Binding-site contacts:
Ligand atom C6 contacts residue ASN288 of chain 1.A at 4.3 Å.
Ligand atom C1 contacts residue ASN288 of chain 1.A at 1.4 Å.
Ligand atom C6 contacts residue GLU287 of chain 1.A at 3.3 Å.
Ligand atom O6 contacts residue ASN286 of chain 1.A at 3.0 Å (h-bond).
Ligand atom C5 contacts residue ASN288 of chain 1.A at 3.4 Å.
Ligand atom O5 contacts residue GLU287 of chain 1.A at 3.3 Å (salt-bridge).
Ligand atom N2 contacts residue ASN288 of chain 1.A at 3.4 Å (h-bond).
Ligand atom C5 contacts residue GLU287 of chain 1.A at 3.5 Å.
Ligand atom O6 contacts residue ASN288 of chain 1.A at 4.2 Å.
Ligand atom C3 contacts residue ASN288 of chain 1.A at 4.0 Å.
Ligand atom C2 contacts residue ASN288 of chain 1.A at 2.8 Å.
Ligand atom O6 contacts residue GLU287 of chain 1.A at 3.8 Å.
Ligand atom C6 contacts residue ASN286 of chain 1.A at 4.4 Å.
Ligand atom C4 contacts residue ASN288 of chain 1.A at 4.2 Å.
Ligand atom C2 contacts residue GLU287 of chain 1.A at 4.3 Å.
Ligand atom O5 contacts residue ASN288 of chain 1.A at 2.1 Å (h-bond).
Ligand atom C1 contacts residue GLU287 of chain 1.A at 4.3 Å.
Ligand atom O4 contacts residue GLU287 of chain 1.A at 4.3 Å.
Ligand atom C4 contacts residue GLU287 of chain 1.A at 3.4 Å.
Ligand atom C3 contacts residue GLU287 of chain 1.A at 4.3 Å.

Sequence of chain 1.A:
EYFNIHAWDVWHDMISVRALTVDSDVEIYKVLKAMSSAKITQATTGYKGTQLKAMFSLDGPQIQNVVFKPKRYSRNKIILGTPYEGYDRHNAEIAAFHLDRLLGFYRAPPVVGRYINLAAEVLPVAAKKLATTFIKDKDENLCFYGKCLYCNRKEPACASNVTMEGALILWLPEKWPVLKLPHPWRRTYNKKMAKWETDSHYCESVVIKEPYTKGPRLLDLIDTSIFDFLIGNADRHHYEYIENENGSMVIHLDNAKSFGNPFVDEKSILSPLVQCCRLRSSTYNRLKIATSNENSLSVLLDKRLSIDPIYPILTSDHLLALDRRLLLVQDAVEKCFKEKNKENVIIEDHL

This small molecule binds to this protein.
Small molecule (SMILES): CC(=O)N[C@@H]1[C@@H](O)[C@H](O)[C@@H](CO)O[C@H]1O